This small molecule binds to this protein.
Small molecule (SMILES): CC(=O)N[C@H]1[C@H](O[C@H]2[C@H](O)[C@@H](NC(C)=O)CO[C@@H]2CO)O[C@H](CO)[C@@H](O)[C@@H]1O

Sequence of chain 1.C:
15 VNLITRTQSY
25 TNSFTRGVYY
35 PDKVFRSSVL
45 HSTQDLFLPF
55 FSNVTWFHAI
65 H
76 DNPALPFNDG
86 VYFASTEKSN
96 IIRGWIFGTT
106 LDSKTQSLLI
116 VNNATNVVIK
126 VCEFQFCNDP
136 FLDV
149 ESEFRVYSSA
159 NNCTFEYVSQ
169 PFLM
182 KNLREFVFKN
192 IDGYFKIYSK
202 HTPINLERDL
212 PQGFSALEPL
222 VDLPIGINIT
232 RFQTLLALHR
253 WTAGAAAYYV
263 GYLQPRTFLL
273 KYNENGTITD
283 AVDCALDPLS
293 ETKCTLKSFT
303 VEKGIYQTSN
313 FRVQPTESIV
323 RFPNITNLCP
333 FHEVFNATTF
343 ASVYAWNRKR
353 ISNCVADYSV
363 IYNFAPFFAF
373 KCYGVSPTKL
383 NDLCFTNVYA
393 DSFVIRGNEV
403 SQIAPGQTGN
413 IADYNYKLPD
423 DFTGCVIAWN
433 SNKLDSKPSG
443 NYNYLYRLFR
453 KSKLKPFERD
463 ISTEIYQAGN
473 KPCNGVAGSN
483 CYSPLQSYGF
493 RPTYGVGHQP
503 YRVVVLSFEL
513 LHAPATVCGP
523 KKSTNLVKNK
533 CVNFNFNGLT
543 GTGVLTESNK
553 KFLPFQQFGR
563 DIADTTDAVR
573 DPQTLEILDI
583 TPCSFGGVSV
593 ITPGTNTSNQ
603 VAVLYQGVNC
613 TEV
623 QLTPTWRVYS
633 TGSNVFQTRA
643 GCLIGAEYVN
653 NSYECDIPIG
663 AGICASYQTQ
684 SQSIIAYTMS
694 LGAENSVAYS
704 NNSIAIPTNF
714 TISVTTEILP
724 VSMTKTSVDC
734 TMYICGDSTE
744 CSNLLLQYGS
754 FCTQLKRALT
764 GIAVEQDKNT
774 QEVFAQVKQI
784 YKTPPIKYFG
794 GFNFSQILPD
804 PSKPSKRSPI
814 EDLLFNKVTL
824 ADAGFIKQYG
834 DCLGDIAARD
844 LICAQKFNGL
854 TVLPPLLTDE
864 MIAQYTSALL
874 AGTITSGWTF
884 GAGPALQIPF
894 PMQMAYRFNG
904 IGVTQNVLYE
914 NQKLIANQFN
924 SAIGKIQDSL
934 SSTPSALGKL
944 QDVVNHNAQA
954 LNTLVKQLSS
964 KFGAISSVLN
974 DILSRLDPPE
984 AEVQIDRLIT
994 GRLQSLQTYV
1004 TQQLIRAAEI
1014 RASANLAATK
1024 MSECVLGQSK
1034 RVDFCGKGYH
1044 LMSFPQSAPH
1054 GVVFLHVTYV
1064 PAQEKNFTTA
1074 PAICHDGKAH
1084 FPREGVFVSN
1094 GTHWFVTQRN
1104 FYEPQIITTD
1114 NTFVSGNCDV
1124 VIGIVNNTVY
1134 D

Binding-site contacts:
Ligand atom C7 contacts residue ASN712 of chain 1.C at 3.8 Å.
Ligand atom C8 contacts residue LEU917 of chain 1.C at 4.1 Å (hydrophobic).
Ligand atom C6 contacts residue LEU917 of chain 1.C at 4.4 Å (hydrophobic).
Ligand atom O5 contacts residue ASN712 of chain 1.C at 2.4 Å (h-bond).
Ligand atom C4 contacts residue ASN712 of chain 1.C at 4.2 Å.
Ligand atom C7 contacts residue LEU917 of chain 1.C at 3.8 Å (hydrophobic).
Ligand atom C3 contacts residue ASN712 of chain 1.C at 3.8 Å.
Ligand atom C4 contacts residue LEU917 of chain 1.C at 4.4 Å (hydrophobic).
Ligand atom O7 contacts residue GLN1066 of chain 1.C at 4.3 Å.
Ligand atom C5 contacts residue ASN712 of chain 1.C at 3.7 Å.
Ligand atom C2 contacts residue ASN712 of chain 1.C at 2.5 Å.
Ligand atom O4 contacts residue LEU917 of chain 1.C at 3.8 Å.
Ligand atom C1 contacts residue ASN712 of chain 1.C at 1.4 Å.
Ligand atom O7 contacts residue LEU917 of chain 1.C at 3.5 Å.
Ligand atom C5 contacts residue LEU917 of chain 1.C at 4.0 Å (hydrophobic).
Ligand atom N2 contacts residue ASN712 of chain 1.C at 2.9 Å (h-bond).
Ligand atom O7 contacts residue ASN712 of chain 1.C at 4.3 Å.